Sequence of chain 1.B:
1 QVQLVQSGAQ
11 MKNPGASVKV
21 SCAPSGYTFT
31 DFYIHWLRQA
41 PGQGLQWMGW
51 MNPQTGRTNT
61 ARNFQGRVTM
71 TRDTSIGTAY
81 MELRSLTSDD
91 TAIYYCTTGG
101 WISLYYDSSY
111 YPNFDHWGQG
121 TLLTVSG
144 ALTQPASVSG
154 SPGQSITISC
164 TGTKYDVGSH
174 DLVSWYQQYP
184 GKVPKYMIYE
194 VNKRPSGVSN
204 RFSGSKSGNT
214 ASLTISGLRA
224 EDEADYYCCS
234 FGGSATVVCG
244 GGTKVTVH

The protein below binds the small molecule below.
Small molecule (SMILES): OC[C@H]1O[C@H](O[C@@H]2CO[C@H](CO)[C@@H](O)[C@@H]2O)[C@@H](O)[C@@H](O)[C@@H]1O

Binding-site contacts:
Ligand atom C4 contacts residue THR28 of chain 1.B at 3.0 Å.
Ligand atom C6 contacts residue MAN1 of chain 1.E at 4.2 Å.
Ligand atom C6 contacts residue TYR27 of chain 1.B at 4.1 Å (hydrophobic).
Ligand atom C4 contacts residue MAN1 of chain 1.E at 3.5 Å.
Ligand atom C6 contacts residue ASP31 of chain 1.B at 4.3 Å.
Ligand atom O3 contacts residue ASP31 of chain 1.B at 2.9 Å (salt-bridge).
Ligand atom O5 contacts residue ASP31 of chain 1.B at 3.8 Å.
Ligand atom C1 contacts residue MAN1 of chain 1.E at 2.0 Å.
Ligand atom C3 contacts residue MAN1 of chain 1.E at 3.8 Å.
Ligand atom C3 contacts residue THR28 of chain 1.B at 3.8 Å.
Ligand atom O6 contacts residue ASP31 of chain 1.B at 3.7 Å.
Ligand atom C2 contacts residue MAN1 of chain 1.E at 3.0 Å.
Ligand atom O6 contacts residue TYR27 of chain 1.B at 4.1 Å.
Ligand atom C5 contacts residue THR28 of chain 1.B at 3.8 Å.
Ligand atom O5 contacts residue MAN1 of chain 1.E at 2.7 Å (h-bond).
Ligand atom O6 contacts residue THR28 of chain 1.B at 3.5 Å (h-bond).
Ligand atom C5 contacts residue ASP31 of chain 1.B at 4.3 Å.
Ligand atom C5 contacts residue MAN1 of chain 1.E at 2.9 Å.
Ligand atom O4 contacts residue MAN1 of chain 1.E at 3.5 Å (h-bond).
Ligand atom O6 contacts residue PHE32 of chain 1.B at 3.7 Å.
Ligand atom C3 contacts residue ASP31 of chain 1.B at 4.0 Å.
Ligand atom O2 contacts residue MAN1 of chain 1.E at 4.2 Å.
Ligand atom C6 contacts residue THR28 of chain 1.B at 3.5 Å.
Ligand atom O3 contacts residue THR28 of chain 1.B at 3.6 Å (h-bond).
Ligand atom C4 contacts residue ASP31 of chain 1.B at 4.1 Å.
Ligand atom O4 contacts residue THR28 of chain 1.B at 3.5 Å (h-bond).